Sequence of chain 1.F:
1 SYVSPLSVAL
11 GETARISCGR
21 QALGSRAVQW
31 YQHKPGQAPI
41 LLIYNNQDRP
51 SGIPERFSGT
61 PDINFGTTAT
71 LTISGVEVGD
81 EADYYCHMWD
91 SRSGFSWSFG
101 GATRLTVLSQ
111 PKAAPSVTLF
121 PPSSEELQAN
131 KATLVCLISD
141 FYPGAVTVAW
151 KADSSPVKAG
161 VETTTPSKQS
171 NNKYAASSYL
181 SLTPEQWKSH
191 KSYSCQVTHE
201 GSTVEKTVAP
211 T

Sequence of chain 1.B:
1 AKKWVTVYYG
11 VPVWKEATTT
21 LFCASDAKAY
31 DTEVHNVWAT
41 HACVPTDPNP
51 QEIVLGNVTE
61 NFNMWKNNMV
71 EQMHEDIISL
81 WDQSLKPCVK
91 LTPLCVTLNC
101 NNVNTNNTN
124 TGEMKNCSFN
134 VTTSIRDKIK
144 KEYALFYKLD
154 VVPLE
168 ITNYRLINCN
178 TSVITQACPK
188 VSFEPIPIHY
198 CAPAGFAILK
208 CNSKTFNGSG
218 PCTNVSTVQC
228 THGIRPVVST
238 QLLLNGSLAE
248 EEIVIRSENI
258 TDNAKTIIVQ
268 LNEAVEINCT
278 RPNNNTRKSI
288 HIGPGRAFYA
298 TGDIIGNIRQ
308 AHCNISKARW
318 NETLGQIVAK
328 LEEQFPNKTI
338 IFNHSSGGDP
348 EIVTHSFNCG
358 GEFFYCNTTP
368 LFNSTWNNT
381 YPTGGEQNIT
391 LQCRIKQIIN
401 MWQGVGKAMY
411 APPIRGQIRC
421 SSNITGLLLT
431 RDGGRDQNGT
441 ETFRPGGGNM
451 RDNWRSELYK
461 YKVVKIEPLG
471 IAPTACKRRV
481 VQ

Binding-site contacts:
Ligand atom O6 contacts residue NAG2 of chain 1.R at 2.3 Å (h-bond).
Ligand atom O7 contacts residue GLY106 of chain 1.E at 2.8 Å (h-bond).
Ligand atom C1 contacts residue ASN311 of chain 1.B at 2.4 Å.
Ligand atom O4 contacts residue GLN47 of chain 1.F at 1.3 Å (h-bond).
Ligand atom C5 contacts residue VAL107 of chain 1.E at 3.1 Å (hydrophobic).
Ligand atom O3 contacts residue GLN47 of chain 1.F at 2.8 Å (h-bond).
Ligand atom C4 contacts residue GLN47 of chain 1.F at 1.6 Å.
Ligand atom C6 contacts residue NAG2 of chain 1.R at 3.2 Å.
Ligand atom C5 contacts residue GLN47 of chain 1.F at 2.9 Å.
Ligand atom O4 contacts residue ILE63 of chain 1.F at 2.4 Å (h-bond).
Ligand atom C3 contacts residue GLN47 of chain 1.F at 2.7 Å.
Ligand atom C2 contacts residue ILE63 of chain 1.F at 3.5 Å (hydrophobic).
Ligand atom C4 contacts residue ASP62 of chain 1.F at 3.6 Å.
Ligand atom C3 contacts residue PRO61 of chain 1.F at 3.6 Å (hydrophobic).
Ligand atom C3 contacts residue ILE63 of chain 1.F at 3.6 Å (hydrophobic).
Ligand atom C1 contacts residue ILE104 of chain 1.E at 3.5 Å (hydrophobic).
Ligand atom C6 contacts residue VAL107 of chain 1.E at 3.5 Å (hydrophobic).
Ligand atom O7 contacts residue VAL107 of chain 1.E at 3.0 Å.
Ligand atom C6 contacts residue GLN47 of chain 1.F at 3.1 Å.
Ligand atom C6 contacts residue ARG103 of chain 1.E at 3.0 Å.
Ligand atom O3 contacts residue GLY106 of chain 1.E at 3.5 Å (h-bond).
Ligand atom O5 contacts residue ARG103 of chain 1.E at 3.4 Å (salt-bridge).
Ligand atom C5 contacts residue ARG103 of chain 1.E at 3.4 Å.
Ligand atom C2 contacts residue GLY106 of chain 1.E at 3.2 Å.
Ligand atom O6 contacts residue ARG103 of chain 1.E at 2.6 Å (salt-bridge).
Ligand atom O4 contacts residue ASP62 of chain 1.F at 3.6 Å (salt-bridge).
Ligand atom C7 contacts residue HIS309 of chain 1.B at 3.6 Å.
Ligand atom C4 contacts residue ILE63 of chain 1.F at 3.1 Å (hydrophobic).
Ligand atom C1 contacts residue HIS309 of chain 1.B at 3.3 Å.
Ligand atom O7 contacts residue VAL108 of chain 1.E at 3.0 Å (h-bond).
Ligand atom C8 contacts residue NAG1 of chain 1.R at 3.1 Å.
Ligand atom O4 contacts residue PRO61 of chain 1.F at 3.3 Å.
Ligand atom O5 contacts residue ASN311 of chain 1.B at 2.8 Å (h-bond).
Ligand atom O7 contacts residue ARG419 of chain 1.B at 2.8 Å (salt-bridge).
Ligand atom O3 contacts residue PRO61 of chain 1.F at 2.8 Å.
Ligand atom C8 contacts residue ASN311 of chain 1.B at 3.6 Å.
Ligand atom O6 contacts residue NAG1 of chain 1.R at 3.1 Å.
Ligand atom N2 contacts residue HIS309 of chain 1.B at 3.2 Å.
Ligand atom O3 contacts residue ILE63 of chain 1.F at 3.0 Å (h-bond).
Ligand atom O4 contacts residue VAL107 of chain 1.E at 3.3 Å.

This protein binds this small molecule.
Small molecule (SMILES): CC(=O)N[C@H]1[C@H](O[C@H]2[C@H](O)[C@@H](NC(C)=O)CO[C@@H]2CO)O[C@H](CO)[C@@H](O[C@@H]2O[C@H](CO[C@H]3O[C@H](CO[C@H]4O[C@H](CO)[C@@H](O)[C@H](O)[C@@H]4O)[C@@H](O)[C@H](O[C@H]4O[C@H](CO)[C@@H](O)[C@H](O)[C@@H]4O)[C@@H]3O)[C@@H](O)[C@H](O[C@H]3O[C@H](CO)[C@@H](O)[C@H](O)[C@@H]3O[C@H]3O[C@H](CO)[C@@H](O)[C@H](O)[C@@H]3O[C@H]3O[C@H](CO)[C@@H](O)[C@H](O)[C@@H]3O)[C@@H]2O)[C@@H]1O

Sequence of chain 1.E:
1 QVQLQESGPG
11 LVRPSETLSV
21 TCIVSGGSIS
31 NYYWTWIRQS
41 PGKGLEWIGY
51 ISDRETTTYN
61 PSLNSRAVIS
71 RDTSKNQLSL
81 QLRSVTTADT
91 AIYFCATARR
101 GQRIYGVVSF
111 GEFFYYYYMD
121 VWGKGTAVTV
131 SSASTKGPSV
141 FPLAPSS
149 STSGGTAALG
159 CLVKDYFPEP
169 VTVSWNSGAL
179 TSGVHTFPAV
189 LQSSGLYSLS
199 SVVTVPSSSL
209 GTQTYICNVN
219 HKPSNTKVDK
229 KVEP